The protein below binds the small molecule below.
Small molecule (SMILES): CC(=O)N[C@H]1[C@H](O[C@H]2[C@H](O)[C@@H](NC(C)=O)CO[C@@H]2CO)O[C@H](CO)[C@@H](O[C@@H]2O[C@H](CO[C@H]3O[C@H](CO)[C@@H](O)[C@H](O)[C@@H]3O)[C@@H](O)[C@H](O[C@H]3O[C@H](CO)[C@@H](O)[C@H](O)[C@@H]3O)[C@@H]2O)[C@@H]1O

Binding-site contacts:
Ligand atom O6 contacts residue THR92 of chain 1.G at 4.4 Å.
Ligand atom C2 contacts residue ASN63 of chain 1.G at 2.4 Å.
Ligand atom C8 contacts residue ASN63 of chain 1.G at 4.0 Å.
Ligand atom C4 contacts residue ASN63 of chain 1.G at 4.2 Å.
Ligand atom O5 contacts residue ASN63 of chain 1.G at 2.3 Å (h-bond).
Ligand atom C3 contacts residue ASN63 of chain 1.G at 3.8 Å.
Ligand atom C5 contacts residue ASN63 of chain 1.G at 3.6 Å.
Ligand atom C7 contacts residue ASN63 of chain 1.G at 3.7 Å.
Ligand atom N2 contacts residue ASN63 of chain 1.G at 3.0 Å (h-bond).
Ligand atom O7 contacts residue LYS62 of chain 1.G at 3.8 Å.
Ligand atom C1 contacts residue ASN63 of chain 1.G at 1.4 Å.
Ligand atom O6 contacts residue ASN63 of chain 1.G at 4.2 Å.

Sequence of chain 1.G:
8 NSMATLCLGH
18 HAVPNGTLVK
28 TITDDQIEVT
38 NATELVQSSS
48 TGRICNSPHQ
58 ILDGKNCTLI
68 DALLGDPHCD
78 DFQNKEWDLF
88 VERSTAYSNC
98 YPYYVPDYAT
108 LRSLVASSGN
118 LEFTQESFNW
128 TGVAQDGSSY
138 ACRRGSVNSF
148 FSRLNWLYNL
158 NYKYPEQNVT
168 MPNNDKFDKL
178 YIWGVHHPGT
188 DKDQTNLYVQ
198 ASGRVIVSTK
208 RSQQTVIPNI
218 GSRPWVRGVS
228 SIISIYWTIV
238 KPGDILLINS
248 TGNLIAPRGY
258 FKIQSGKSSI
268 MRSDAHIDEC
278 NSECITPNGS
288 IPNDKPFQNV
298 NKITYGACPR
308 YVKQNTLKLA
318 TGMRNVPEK